Sequence of chain 1.D:
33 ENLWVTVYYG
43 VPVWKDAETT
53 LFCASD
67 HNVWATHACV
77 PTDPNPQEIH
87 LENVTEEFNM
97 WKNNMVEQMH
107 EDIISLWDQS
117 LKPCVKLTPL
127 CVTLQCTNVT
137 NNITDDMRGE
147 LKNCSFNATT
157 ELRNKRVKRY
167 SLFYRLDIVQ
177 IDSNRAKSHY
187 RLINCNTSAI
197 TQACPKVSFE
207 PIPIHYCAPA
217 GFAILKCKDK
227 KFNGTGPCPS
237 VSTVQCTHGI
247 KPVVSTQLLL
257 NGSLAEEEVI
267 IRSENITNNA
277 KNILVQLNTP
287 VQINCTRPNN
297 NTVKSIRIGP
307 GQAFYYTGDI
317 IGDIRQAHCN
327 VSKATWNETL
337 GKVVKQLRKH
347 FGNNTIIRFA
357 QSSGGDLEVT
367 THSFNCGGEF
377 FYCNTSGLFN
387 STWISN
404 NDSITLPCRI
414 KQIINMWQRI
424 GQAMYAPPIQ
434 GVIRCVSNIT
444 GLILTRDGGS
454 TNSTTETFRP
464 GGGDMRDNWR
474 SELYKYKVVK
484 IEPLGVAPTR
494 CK

Binding-site contacts:
Ligand atom C5 contacts residue LYS148 of chain 1.D at 4.1 Å.
Ligand atom C3 contacts residue ASN134 of chain 1.D at 3.9 Å.
Ligand atom C1 contacts residue ASN134 of chain 1.D at 1.5 Å.
Ligand atom C5 contacts residue ASN134 of chain 1.D at 3.8 Å.
Ligand atom C4 contacts residue ASN134 of chain 1.D at 4.4 Å.
Ligand atom O5 contacts residue ASN134 of chain 1.D at 2.5 Å (h-bond).
Ligand atom C2 contacts residue ASN134 of chain 1.D at 2.5 Å.
Ligand atom O7 contacts residue ASN134 of chain 1.D at 3.6 Å.
Ligand atom C1 contacts residue LYS148 of chain 1.D at 4.2 Å.
Ligand atom C6 contacts residue LYS148 of chain 1.D at 4.0 Å.
Ligand atom O5 contacts residue LYS148 of chain 1.D at 3.5 Å (salt-bridge).
Ligand atom O6 contacts residue LYS148 of chain 1.D at 3.1 Å (salt-bridge).
Ligand atom C8 contacts residue ASN134 of chain 1.D at 3.9 Å.
Ligand atom C7 contacts residue ASN134 of chain 1.D at 3.4 Å.
Ligand atom N2 contacts residue ASN134 of chain 1.D at 2.9 Å (h-bond).

The small molecule below binds the protein below.
Small molecule (SMILES): CC(=O)N[C@@H]1[C@@H](O)[C@H](O)[C@@H](CO)O[C@H]1O